Sequence of chain 1.E:
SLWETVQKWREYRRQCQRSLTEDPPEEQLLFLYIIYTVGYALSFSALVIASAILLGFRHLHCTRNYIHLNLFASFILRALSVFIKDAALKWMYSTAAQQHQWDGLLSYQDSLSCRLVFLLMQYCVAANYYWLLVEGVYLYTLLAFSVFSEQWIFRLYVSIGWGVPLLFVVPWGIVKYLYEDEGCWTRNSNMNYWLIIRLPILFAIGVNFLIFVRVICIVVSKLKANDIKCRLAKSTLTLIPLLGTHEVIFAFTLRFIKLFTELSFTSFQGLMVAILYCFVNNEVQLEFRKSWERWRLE

Binding-site contacts:
Ligand atom C51 contacts residue GLN117 of chain 1.E at 3.8 Å.
Ligand atom C51 contacts residue LEU118 of chain 1.E at 3.4 Å (hydrophobic).
Ligand atom O16 contacts residue TRP10 of chain 1.E at 3.4 Å.
Ligand atom C13 contacts residue THR275 of chain 1.E at 3.6 Å.
Ligand atom C12 contacts residue THR275 of chain 1.E at 3.8 Å.
Ligand atom C01 contacts residue LYS174 of chain 1.E at 4.0 Å.
Ligand atom C73 contacts residue LYS174 of chain 1.E at 3.5 Å.
Ligand atom C56 contacts residue PHE358 of chain 1.E at 3.6 Å (hydrophobic).
Ligand atom O52 contacts residue GLN117 of chain 1.E at 3.2 Å (h-bond).
Ligand atom C34 contacts residue VAL171 of chain 1.E at 3.9 Å (hydrophobic).
Ligand atom N08 contacts residue PHE207 of chain 1.E at 4.0 Å.
Ligand atom C11 contacts residue TRP10 of chain 1.E at 3.4 Å (hydrophobic).
Ligand atom C57 contacts residue PHE358 of chain 1.E at 3.9 Å (hydrophobic).
Ligand atom N50 contacts residue LEU118 of chain 1.E at 3.4 Å.
Ligand atom C65 contacts residue LEU118 of chain 1.E at 3.8 Å (hydrophobic).
Ligand atom O53 contacts residue PRO114 of chain 1.E at 4.0 Å.
Ligand atom C04 contacts residue VAL206 of chain 1.E at 3.6 Å (hydrophobic).
Ligand atom C47 contacts residue LEU118 of chain 1.E at 3.7 Å (hydrophobic).
Ligand atom C34 contacts residue LEU365 of chain 1.E at 4.0 Å (hydrophobic).
Ligand atom C01 contacts residue VAL206 of chain 1.E at 3.6 Å (hydrophobic).
Ligand atom C55 contacts residue PHE358 of chain 1.E at 3.9 Å (hydrophobic).
Ligand atom O52 contacts residue LEU118 of chain 1.E at 3.7 Å.
Ligand atom O07 contacts residue THR275 of chain 1.E at 3.9 Å.
Ligand atom C04 contacts residue PHE207 of chain 1.E at 3.9 Å (hydrophobic).
Ligand atom C69 contacts residue LEU178 of chain 1.E at 3.9 Å (hydrophobic).
Ligand atom C04 contacts residue CYS203 of chain 1.E at 3.6 Å (hydrophobic).
Ligand atom C10 contacts residue TRP10 of chain 1.E at 3.6 Å (hydrophobic).
Ligand atom O66 contacts residue LEU118 of chain 1.E at 3.1 Å.
Ligand atom O30 contacts residue LYS174 of chain 1.E at 3.7 Å.
Ligand atom C62 contacts residue SER8 of chain 1.E at 4.0 Å.
Ligand atom O07 contacts residue CYS273 of chain 1.E at 4.0 Å.
Ligand atom C34 contacts residue TYR129 of chain 1.E at 4.0 Å (hydrophobic).
Ligand atom O76 contacts residue ARG276 of chain 1.E at 3.3 Å (salt-bridge).
Ligand atom C01 contacts residue ALA177 of chain 1.E at 3.9 Å (hydrophobic).
Ligand atom C48 contacts residue LEU118 of chain 1.E at 3.6 Å (hydrophobic).
Ligand atom C55 contacts residue GLN117 of chain 1.E at 3.7 Å.
Ligand atom C03 contacts residue CYS203 of chain 1.E at 3.6 Å (hydrophobic).
Ligand atom S35 contacts residue LEU365 of chain 1.E at 3.6 Å.
Ligand atom O53 contacts residue LEU118 of chain 1.E at 3.7 Å.
Ligand atom O52 contacts residue LEU121 of chain 1.E at 3.3 Å.

This protein binds this small molecule.
Small molecule (SMILES): COc1cc(C2C(NC(=O)c3ccc(NC(=O)OC(C)(C)C)cc3)(C(=O)O)C(c3ccc(OC(=O)c4cccs4)c(OC)c3)C2(NC(=O)c2ccc(NC(=O)OC(C)(C)C)cc2)C(=O)O)ccc1OC(=O)c1cccs1